Sequence of chain 3.D:
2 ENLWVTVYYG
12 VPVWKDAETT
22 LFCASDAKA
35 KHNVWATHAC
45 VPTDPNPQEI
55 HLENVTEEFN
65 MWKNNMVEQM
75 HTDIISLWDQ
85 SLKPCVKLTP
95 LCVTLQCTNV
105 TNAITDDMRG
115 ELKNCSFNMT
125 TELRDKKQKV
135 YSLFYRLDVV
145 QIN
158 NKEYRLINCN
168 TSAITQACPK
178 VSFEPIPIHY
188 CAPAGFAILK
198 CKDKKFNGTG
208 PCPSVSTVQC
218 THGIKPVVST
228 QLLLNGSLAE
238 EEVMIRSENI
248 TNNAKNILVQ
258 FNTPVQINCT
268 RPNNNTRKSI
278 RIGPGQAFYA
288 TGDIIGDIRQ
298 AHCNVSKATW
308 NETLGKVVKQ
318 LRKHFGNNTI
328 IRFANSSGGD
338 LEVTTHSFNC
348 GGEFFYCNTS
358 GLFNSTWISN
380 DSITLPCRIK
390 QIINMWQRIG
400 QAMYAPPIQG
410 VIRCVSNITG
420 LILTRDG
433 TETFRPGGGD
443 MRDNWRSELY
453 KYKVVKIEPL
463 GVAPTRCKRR

Binding-site contacts:
Ligand atom C4 contacts residue ASN324 of chain 3.D at 4.2 Å.
Ligand atom C3 contacts residue ASN324 of chain 3.D at 3.8 Å.
Ligand atom O5 contacts residue ASN324 of chain 3.D at 2.4 Å (h-bond).
Ligand atom C7 contacts residue ASN324 of chain 3.D at 3.0 Å.
Ligand atom C8 contacts residue ASN324 of chain 3.D at 4.3 Å.
Ligand atom C2 contacts residue ASN324 of chain 3.D at 2.4 Å.
Ligand atom O7 contacts residue ASN324 of chain 3.D at 2.8 Å (h-bond).
Ligand atom N2 contacts residue ASN324 of chain 3.D at 2.9 Å (h-bond).
Ligand atom C5 contacts residue ASN324 of chain 3.D at 3.7 Å.
Ligand atom C1 contacts residue ASN324 of chain 3.D at 1.4 Å.

The small molecule below binds the protein below.
Small molecule (SMILES): CC(=O)N[C@@H]1[C@@H](O)[C@H](O)[C@@H](CO)O[C@H]1O